Sequence of chain 2.A:
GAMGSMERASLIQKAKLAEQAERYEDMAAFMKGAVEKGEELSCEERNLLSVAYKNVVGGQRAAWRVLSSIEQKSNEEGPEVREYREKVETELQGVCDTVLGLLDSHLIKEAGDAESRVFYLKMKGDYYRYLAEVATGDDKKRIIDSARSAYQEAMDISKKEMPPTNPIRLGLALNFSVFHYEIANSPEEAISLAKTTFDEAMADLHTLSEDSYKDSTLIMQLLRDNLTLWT

Binding-site contacts:
Ligand atom C4 contacts residue CYS66 of chain 2.A at 3.8 Å (hydrophobic).
Ligand atom C contacts residue FSC1 of chain 2.C at 4.5 Å.
Ligand atom C4 contacts residue GLU67 of chain 2.A at 3.8 Å.
Ligand atom C1 contacts residue FSC1 of chain 2.C at 3.4 Å.
Ligand atom N contacts residue FSC1 of chain 2.C at 4.2 Å.
Ligand atom N1 contacts residue FSC1 of chain 2.C at 4.1 Å.
Ligand atom SG contacts residue ASN70 of chain 2.A at 3.8 Å.
Ligand atom N1 contacts residue ASN70 of chain 2.A at 4.5 Å.
Ligand atom C2 contacts residue FSC1 of chain 2.C at 4.0 Å.
Ligand atom SG contacts residue CYS66 of chain 2.A at 2.0 Å (h-bond).
Ligand atom SG contacts residue GLU67 of chain 2.A at 3.8 Å.
Ligand atom C3 contacts residue ASN70 of chain 2.A at 4.3 Å.
Ligand atom C4 contacts residue ASN70 of chain 2.A at 3.4 Å.

The protein below binds the small molecule below.
Small molecule (SMILES): NCCCNCCS